Binding-site contacts:
Ligand atom C10 contacts residue LEU37 of chain 1.F at 3.6 Å (hydrophobic).
Ligand atom C12 contacts residue MET73 of chain 1.F at 4.0 Å (hydrophobic).
Ligand atom C17 contacts residue ALA57 of chain 1.F at 3.7 Å (hydrophobic).
Ligand atom C3 contacts residue ALA55 of chain 1.F at 3.8 Å (hydrophobic).
Ligand atom C4 contacts residue ALA57 of chain 1.F at 4.2 Å (hydrophobic).
Ligand atom C11 contacts residue LEU37 of chain 1.F at 3.6 Å (hydrophobic).
Ligand atom O1 contacts residue GLN98 of chain 1.F at 3.5 Å (h-bond).
Ligand atom C19 contacts residue PHE36 of chain 1.F at 3.5 Å (hydrophobic).
Ligand atom C13 contacts residue GLN98 of chain 1.F at 3.9 Å.
Ligand atom C15 contacts residue GLY83 of chain 1.A at 3.7 Å.
Ligand atom C10 contacts residue MET73 of chain 1.F at 3.4 Å (hydrophobic).
Ligand atom C20 contacts residue GLN98 of chain 1.F at 3.5 Å.
Ligand atom C11 contacts residue MET73 of chain 1.F at 3.8 Å (hydrophobic).
Ligand atom C18 contacts residue TYR90 of chain 1.F at 3.7 Å (hydrophobic).
Ligand atom C4 contacts residue ALA55 of chain 1.F at 4.0 Å (hydrophobic).
Ligand atom C12 contacts residue LEU37 of chain 1.F at 3.1 Å (hydrophobic).
Ligand atom C20 contacts residue LEU35 of chain 1.F at 3.4 Å (hydrophobic).
Ligand atom C7 contacts residue MET88 of chain 1.F at 4.0 Å (hydrophobic).
Ligand atom C18 contacts residue MET73 of chain 1.F at 4.3 Å (hydrophobic).
Ligand atom O1 contacts residue GLY83 of chain 1.A at 3.1 Å (h-bond).
Ligand atom C11 contacts residue TYR90 of chain 1.F at 3.8 Å (hydrophobic).
Ligand atom O1 contacts residue LEU97 of chain 1.F at 3.9 Å.
Ligand atom O1 contacts residue LEU63 of chain 1.F at 3.7 Å.
Ligand atom C20 contacts residue PHE36 of chain 1.F at 4.1 Å (hydrophobic).
Ligand atom C9 contacts residue MET73 of chain 1.F at 4.2 Å (hydrophobic).
Ligand atom C18 contacts residue MET88 of chain 1.F at 3.6 Å (hydrophobic).
Ligand atom C17 contacts residue PHE135 of chain 1.F at 4.2 Å (hydrophobic).
Ligand atom C14 contacts residue VAL61 of chain 1.F at 3.6 Å (hydrophobic).
Ligand atom C3 contacts residue PHE45 of chain 1.F at 4.0 Å (hydrophobic).
Ligand atom C13 contacts residue LEU37 of chain 1.F at 4.2 Å (hydrophobic).
Ligand atom C16 contacts residue PHE135 of chain 1.F at 3.7 Å (hydrophobic).
Ligand atom C16 contacts residue GLN117 of chain 1.F at 4.2 Å.
Ligand atom C10 contacts residue TYR90 of chain 1.F at 4.0 Å (hydrophobic).
Ligand atom C8 contacts residue MET73 of chain 1.F at 3.9 Å (hydrophobic).
Ligand atom C5 contacts residue ALA57 of chain 1.F at 4.1 Å (hydrophobic).
Ligand atom C6 contacts residue MET88 of chain 1.F at 4.1 Å (hydrophobic).
Ligand atom C15 contacts residue LEU63 of chain 1.F at 3.8 Å (hydrophobic).
Ligand atom C9 contacts residue TYR90 of chain 1.F at 4.2 Å (hydrophobic).
Ligand atom C9 contacts residue LEU37 of chain 1.F at 4.2 Å (hydrophobic).
Ligand atom C15 contacts residue VAL61 of chain 1.F at 4.0 Å (hydrophobic).

A protein and the small-molecule ligand that binds it are described below.
Small molecule (SMILES): CC1=C(/C=C/C(C)=C/C=C/C(C)=C/C(=O)O)C(C)(C)CCC1

Sequence of chain 1.A:
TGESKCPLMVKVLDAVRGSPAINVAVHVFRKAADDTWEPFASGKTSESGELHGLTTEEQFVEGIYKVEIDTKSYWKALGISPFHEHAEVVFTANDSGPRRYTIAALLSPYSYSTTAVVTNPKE

Sequence of chain 1.F:
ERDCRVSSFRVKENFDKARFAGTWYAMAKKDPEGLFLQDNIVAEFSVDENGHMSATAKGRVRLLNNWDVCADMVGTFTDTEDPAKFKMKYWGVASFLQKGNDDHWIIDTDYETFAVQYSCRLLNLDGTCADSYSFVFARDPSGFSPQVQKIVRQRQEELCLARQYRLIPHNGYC